Sequence of chain 1.B:
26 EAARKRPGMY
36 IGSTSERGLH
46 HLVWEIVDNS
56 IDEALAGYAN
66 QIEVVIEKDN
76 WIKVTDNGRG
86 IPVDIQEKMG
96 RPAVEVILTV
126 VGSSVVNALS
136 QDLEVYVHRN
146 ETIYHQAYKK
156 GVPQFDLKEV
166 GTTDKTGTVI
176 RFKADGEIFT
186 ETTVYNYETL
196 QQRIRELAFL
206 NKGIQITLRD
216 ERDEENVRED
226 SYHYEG

Binding-site contacts:
Ligand atom O11 contacts residue ARG84 of chain 1.B at 3.8 Å.
Ligand atom N1 contacts residue ASP81 of chain 1.B at 2.7 Å (salt-bridge).
Ligand atom C6 contacts residue ARG84 of chain 1.B at 3.5 Å.
Ligand atom O10 contacts residue ARG84 of chain 1.B at 3.5 Å.
Ligand atom O1 contacts residue ILE86 of chain 1.B at 3.5 Å.
Ligand atom C1 contacts residue ILE86 of chain 1.B at 3.8 Å (hydrophobic).
Ligand atom C4 contacts residue ARG84 of chain 1.B at 3.7 Å.
Ligand atom C2 contacts residue GLU58 of chain 1.B at 3.6 Å.
Ligand atom C7 contacts residue ARG84 of chain 1.B at 3.5 Å.
Ligand atom O5 contacts residue ASN54 of chain 1.B at 3.4 Å (h-bond).
Ligand atom C25 contacts residue ILE102 of chain 1.B at 3.6 Å (hydrophobic).
Ligand atom C23 contacts residue ILE86 of chain 1.B at 3.8 Å (hydrophobic).
Ligand atom C4 contacts residue GLU58 of chain 1.B at 3.7 Å.
Ligand atom C12 contacts residue ASN54 of chain 1.B at 3.6 Å.
Ligand atom O6 contacts residue ASN54 of chain 1.B at 2.7 Å (h-bond).
Ligand atom C5 contacts residue ARG84 of chain 1.B at 3.5 Å.
Ligand atom O6 contacts residue ASP57 of chain 1.B at 3.6 Å.
Ligand atom C6 contacts residue ARG144 of chain 1.B at 3.7 Å.
Ligand atom C3 contacts residue GLU58 of chain 1.B at 3.6 Å.
Ligand atom C18 contacts residue PRO87 of chain 1.B at 3.5 Å (hydrophobic).
Ligand atom C2 contacts residue GLY85 of chain 1.B at 3.5 Å.
Ligand atom C17 contacts residue PRO87 of chain 1.B at 3.5 Å (hydrophobic).
Ligand atom C8 contacts residue ARG84 of chain 1.B at 3.7 Å.
Ligand atom N1 contacts residue SER55 of chain 1.B at 3.7 Å.
Ligand atom N1 contacts residue ASN54 of chain 1.B at 3.7 Å.
Ligand atom C1 contacts residue ASN54 of chain 1.B at 3.7 Å.
Ligand atom C29 contacts residue ASN54 of chain 1.B at 3.3 Å.
Ligand atom O3 contacts residue GLN91 of chain 1.B at 2.9 Å (h-bond).
Ligand atom O8 contacts residue GLU58 of chain 1.B at 3.4 Å (salt-bridge).
Ligand atom C21 contacts residue PRO87 of chain 1.B at 3.8 Å (hydrophobic).
Ligand atom C18 contacts residue ASP89 of chain 1.B at 3.1 Å.
Ligand atom O3 contacts residue ASP89 of chain 1.B at 2.6 Å (salt-bridge).
Ligand atom C9 contacts residue ARG84 of chain 1.B at 3.6 Å.
Ligand atom C12 contacts residue ASP81 of chain 1.B at 3.6 Å.
Ligand atom O3 contacts residue PRO87 of chain 1.B at 3.6 Å.
Ligand atom C17 contacts residue ASP89 of chain 1.B at 3.3 Å.
Ligand atom C1 contacts residue SER128 of chain 1.B at 3.7 Å.
Ligand atom C19 contacts residue ARG144 of chain 1.B at 3.5 Å.
Ligand atom O11 contacts residue ARG144 of chain 1.B at 2.8 Å (salt-bridge).
Ligand atom O4 contacts residue ASP81 of chain 1.B at 3.8 Å.

The small molecule below binds the protein below.
Small molecule (SMILES): CO[C@@H]1[C@@H](OC(N)=O)[C@@H](O)[C@H](Oc2ccc3c(O)c(NC(=O)c4ccc(O)c(CC=C(C)C)c4)c(=O)oc3c2C)OC1(C)C